Sequence of chain 1.A:
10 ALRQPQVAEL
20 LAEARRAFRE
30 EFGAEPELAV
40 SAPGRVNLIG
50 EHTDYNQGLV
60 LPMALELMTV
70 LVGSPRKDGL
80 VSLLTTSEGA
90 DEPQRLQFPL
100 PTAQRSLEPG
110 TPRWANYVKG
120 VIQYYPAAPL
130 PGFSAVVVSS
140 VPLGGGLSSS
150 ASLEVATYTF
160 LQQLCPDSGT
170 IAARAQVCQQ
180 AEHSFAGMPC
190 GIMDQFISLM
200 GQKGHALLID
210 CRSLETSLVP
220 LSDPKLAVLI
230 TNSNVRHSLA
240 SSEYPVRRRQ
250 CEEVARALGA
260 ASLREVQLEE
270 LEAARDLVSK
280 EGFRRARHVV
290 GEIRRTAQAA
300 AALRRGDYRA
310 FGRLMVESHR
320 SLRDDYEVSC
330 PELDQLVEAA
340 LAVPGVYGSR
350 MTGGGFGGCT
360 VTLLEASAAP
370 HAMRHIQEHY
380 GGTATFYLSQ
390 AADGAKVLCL

Binding-site contacts:
Ligand atom C15 contacts residue TYR116 of chain 1.A at 3.6 Å (hydrophobic).
Ligand atom C24 contacts residue THR84 of chain 1.A at 3.8 Å.
Ligand atom N16 contacts residue TYR116 of chain 1.A at 3.4 Å (h-bond).
Ligand atom C26 contacts residue SER138 of chain 1.A at 3.5 Å.
Ligand atom N16 contacts residue SER148 of chain 1.A at 3.7 Å.
Ligand atom C24 contacts residue VAL136 of chain 1.A at 3.9 Å (hydrophobic).
Ligand atom C23 contacts residue LEU142 of chain 1.A at 3.8 Å (hydrophobic).
Ligand atom N17 contacts residue SER149 of chain 1.A at 3.4 Å (h-bond).
Ligand atom C11 contacts residue ASP90 of chain 1.A at 3.2 Å.
Ligand atom C06 contacts residue GLY143 of chain 1.A at 3.9 Å.
Ligand atom C15 contacts residue SER148 of chain 1.A at 3.6 Å.
Ligand atom N17 contacts residue SER148 of chain 1.A at 2.9 Å (h-bond).
Ligand atom C24 contacts residue SER86 of chain 1.A at 3.7 Å.
Ligand atom C21 contacts residue LEU142 of chain 1.A at 3.6 Å (hydrophobic).
Ligand atom C12 contacts residue TRP113 of chain 1.A at 3.5 Å (hydrophobic).
Ligand atom C18 contacts residue SER148 of chain 1.A at 3.5 Å.
Ligand atom C20 contacts residue LEU152 of chain 1.A at 3.9 Å (hydrophobic).
Ligand atom C06 contacts residue TYR116 of chain 1.A at 3.6 Å (hydrophobic).
Ligand atom C26 contacts residue LEU152 of chain 1.A at 3.8 Å (hydrophobic).
Ligand atom C25 contacts residue SER86 of chain 1.A at 3.8 Å.
Ligand atom C02 contacts residue ARG112 of chain 1.A at 3.6 Å.
Ligand atom C23 contacts residue TRP113 of chain 1.A at 3.6 Å (hydrophobic).
Ligand atom C12 contacts residue ASP90 of chain 1.A at 3.7 Å.
Ligand atom N19 contacts residue SER148 of chain 1.A at 3.3 Å.
Ligand atom C25 contacts residue VAL136 of chain 1.A at 3.5 Å (hydrophobic).
Ligand atom C10 contacts residue GLY88 of chain 1.A at 3.4 Å.
Ligand atom N17 contacts residue TYR116 of chain 1.A at 3.8 Å.
Ligand atom N19 contacts residue SER149 of chain 1.A at 3.5 Å (h-bond).
Ligand atom O22 contacts residue LEU142 of chain 1.A at 3.9 Å.
Ligand atom C05 contacts residue GLY143 of chain 1.A at 3.8 Å.
Ligand atom C04 contacts residue ARG235 of chain 1.A at 3.7 Å.
Ligand atom N19 contacts residue LEU142 of chain 1.A at 3.6 Å.
Ligand atom C25 contacts residue SER138 of chain 1.A at 3.4 Å.
Ligand atom N16 contacts residue GLY143 of chain 1.A at 3.9 Å.
Ligand atom C13 contacts residue TYR116 of chain 1.A at 3.8 Å (hydrophobic).
Ligand atom C18 contacts residue LEU142 of chain 1.A at 3.8 Å (hydrophobic).
Ligand atom C26 contacts residue LEU142 of chain 1.A at 3.9 Å (hydrophobic).
Ligand atom C13 contacts residue ARG112 of chain 1.A at 3.9 Å.
Ligand atom C20 contacts residue LEU142 of chain 1.A at 3.5 Å (hydrophobic).
Ligand atom O01 contacts residue ARG112 of chain 1.A at 2.7 Å (salt-bridge).

The small molecule below binds the protein below.
Small molecule (SMILES): O=C1CCCC2=C1C1(CCCCC1)N=C(Nc1nc3ccccc3o1)N2